The protein below binds the small molecule below.
Small molecule (SMILES): O=C([O-])c1ccc[nH]1

Binding-site contacts:
Ligand atom O7 contacts residue THR258 of chain 2.A at 4.1 Å.
Ligand atom C4 contacts residue CYS91 of chain 2.A at 4.0 Å (hydrophobic).
Ligand atom C4 contacts residue HIS93 of chain 2.A at 4.2 Å.
Ligand atom O8 contacts residue GLY257 of chain 2.A at 2.9 Å (h-bond).
Ligand atom C5 contacts residue ASP252 of chain 2.A at 3.8 Å.
Ligand atom N6 contacts residue HIS93 of chain 2.A at 3.2 Å.
Ligand atom C3 contacts residue HIS93 of chain 2.A at 4.2 Å.
Ligand atom O7 contacts residue SER254 of chain 2.A at 4.0 Å.
Ligand atom O7 contacts residue CYS256 of chain 2.A at 3.2 Å.
Ligand atom C3 contacts residue THR258 of chain 2.A at 3.3 Å.
Ligand atom C3 contacts residue CYS256 of chain 2.A at 3.9 Å (hydrophobic).
Ligand atom C2 contacts residue CYS256 of chain 2.A at 3.2 Å (hydrophobic).
Ligand atom C1 contacts residue GLY92 of chain 2.A at 3.6 Å.
Ligand atom C5 contacts residue PHE246 of chain 2.A at 3.6 Å (hydrophobic).
Ligand atom O8 contacts residue GLY259 of chain 2.A at 3.9 Å.
Ligand atom C2 contacts residue ASP252 of chain 2.A at 4.1 Å.
Ligand atom O7 contacts residue GLY92 of chain 2.A at 3.8 Å.
Ligand atom O7 contacts residue CYS91 of chain 2.A at 4.1 Å.
Ligand atom C2 contacts residue CYS91 of chain 2.A at 3.6 Å (hydrophobic).
Ligand atom C5 contacts residue HIS93 of chain 2.A at 3.7 Å.
Ligand atom C1 contacts residue HIS93 of chain 2.A at 3.6 Å.
Ligand atom C1 contacts residue CYS256 of chain 2.A at 3.4 Å (hydrophobic).
Ligand atom C4 contacts residue PHE246 of chain 2.A at 4.0 Å (hydrophobic).
Ligand atom O8 contacts residue CYS256 of chain 2.A at 3.3 Å.
Ligand atom C1 contacts residue CYS91 of chain 2.A at 3.9 Å (hydrophobic).
Ligand atom N6 contacts residue CYS256 of chain 2.A at 3.1 Å (h-bond).
Ligand atom C1 contacts residue THR258 of chain 2.A at 3.5 Å.
Ligand atom O8 contacts residue GLY92 of chain 2.A at 3.3 Å (h-bond).
Ligand atom O8 contacts residue CYS91 of chain 2.A at 4.2 Å.
Ligand atom O7 contacts residue GLY257 of chain 2.A at 2.7 Å (h-bond).
Ligand atom O7 contacts residue HIS93 of chain 2.A at 3.0 Å.
Ligand atom C4 contacts residue CYS256 of chain 2.A at 4.2 Å (hydrophobic).
Ligand atom O7 contacts residue ASP252 of chain 2.A at 4.0 Å.
Ligand atom C1 contacts residue GLY257 of chain 2.A at 3.1 Å.
Ligand atom O8 contacts residue THR258 of chain 2.A at 2.4 Å (h-bond).
Ligand atom C2 contacts residue HIS93 of chain 2.A at 3.5 Å.
Ligand atom C2 contacts residue THR258 of chain 2.A at 3.6 Å.
Ligand atom N6 contacts residue ASP252 of chain 2.A at 3.1 Å (salt-bridge).
Ligand atom C3 contacts residue CYS91 of chain 2.A at 3.3 Å (hydrophobic).
Ligand atom C5 contacts residue CYS256 of chain 2.A at 3.8 Å (hydrophobic).

Sequence of chain 2.A:
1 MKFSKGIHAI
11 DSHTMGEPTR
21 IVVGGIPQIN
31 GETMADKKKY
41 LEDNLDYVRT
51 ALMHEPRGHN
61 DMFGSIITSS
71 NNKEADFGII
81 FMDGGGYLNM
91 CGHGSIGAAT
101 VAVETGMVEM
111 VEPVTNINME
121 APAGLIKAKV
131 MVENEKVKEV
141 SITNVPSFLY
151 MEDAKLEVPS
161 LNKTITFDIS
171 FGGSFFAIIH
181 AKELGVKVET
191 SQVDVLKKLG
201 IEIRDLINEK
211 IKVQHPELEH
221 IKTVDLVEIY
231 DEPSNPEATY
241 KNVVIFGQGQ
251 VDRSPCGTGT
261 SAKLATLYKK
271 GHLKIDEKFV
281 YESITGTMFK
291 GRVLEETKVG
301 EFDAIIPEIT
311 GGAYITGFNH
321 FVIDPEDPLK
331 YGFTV